Sequence of chain 45.Q:
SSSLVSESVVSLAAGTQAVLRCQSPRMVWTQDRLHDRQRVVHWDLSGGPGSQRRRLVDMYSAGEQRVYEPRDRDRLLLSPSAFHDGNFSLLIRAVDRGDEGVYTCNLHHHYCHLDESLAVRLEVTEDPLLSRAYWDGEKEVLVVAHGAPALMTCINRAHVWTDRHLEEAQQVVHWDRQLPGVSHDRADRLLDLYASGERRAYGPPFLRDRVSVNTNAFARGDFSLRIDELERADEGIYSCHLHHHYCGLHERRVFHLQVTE

The small molecule below binds the protein below.
Small molecule (SMILES): CC(=O)N[C@@H]1[C@@H](O)[C@H](O)[C@@H](CO)O[C@H]1O

Binding-site contacts:
Ligand atom C5 contacts residue LEU151 of chain 45.Q at 4.1 Å (hydrophobic).
Ligand atom O4 contacts residue LEU151 of chain 45.Q at 3.7 Å.
Ligand atom C4 contacts residue ASN87 of chain 45.Q at 4.2 Å.
Ligand atom O7 contacts residue ASP85 of chain 45.Q at 4.3 Å.
Ligand atom O6 contacts residue LEU151 of chain 45.Q at 3.4 Å.
Ligand atom C4 contacts residue LEU151 of chain 45.Q at 4.4 Å (hydrophobic).
Ligand atom N2 contacts residue ASN87 of chain 45.Q at 2.9 Å (h-bond).
Ligand atom O5 contacts residue SER89 of chain 45.Q at 4.1 Å.
Ligand atom C5 contacts residue ASN87 of chain 45.Q at 3.7 Å.
Ligand atom C2 contacts residue ASN87 of chain 45.Q at 2.4 Å.
Ligand atom C7 contacts residue ASN87 of chain 45.Q at 3.6 Å.
Ligand atom O5 contacts residue ASN87 of chain 45.Q at 2.3 Å (h-bond).
Ligand atom C1 contacts residue ASN87 of chain 45.Q at 1.4 Å.
Ligand atom C1 contacts residue SER89 of chain 45.Q at 4.5 Å.
Ligand atom C3 contacts residue ASN87 of chain 45.Q at 3.7 Å.
Ligand atom O5 contacts residue SER79 of chain 45.Q at 4.4 Å.
Ligand atom C5 contacts residue SER89 of chain 45.Q at 4.3 Å.
Ligand atom C6 contacts residue LEU151 of chain 45.Q at 3.8 Å (hydrophobic).
Ligand atom O7 contacts residue ASN87 of chain 45.Q at 3.9 Å.